Sequence of chain 1.D:
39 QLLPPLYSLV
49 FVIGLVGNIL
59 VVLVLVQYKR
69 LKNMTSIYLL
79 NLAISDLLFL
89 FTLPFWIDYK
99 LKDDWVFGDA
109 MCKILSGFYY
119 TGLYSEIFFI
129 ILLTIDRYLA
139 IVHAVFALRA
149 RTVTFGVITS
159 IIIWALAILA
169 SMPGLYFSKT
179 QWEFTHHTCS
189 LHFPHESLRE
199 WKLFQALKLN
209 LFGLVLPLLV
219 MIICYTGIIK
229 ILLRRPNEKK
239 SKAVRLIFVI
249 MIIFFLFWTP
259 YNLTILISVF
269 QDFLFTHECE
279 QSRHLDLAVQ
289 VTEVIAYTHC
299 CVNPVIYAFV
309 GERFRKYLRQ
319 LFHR

Binding-site contacts:
Ligand atom C6 contacts residue ILE82 of chain 1.D at 4.2 Å (hydrophobic).
Ligand atom C1 contacts residue ILE159 of chain 1.D at 4.3 Å (hydrophobic).
Ligand atom C19 contacts residue SER158 of chain 1.D at 4.1 Å.
Ligand atom O1 contacts residue VAL155 of chain 1.D at 3.4 Å.
Ligand atom C21 contacts residue ILE166 of chain 1.D at 4.1 Å (hydrophobic).
Ligand atom C3 contacts residue VAL155 of chain 1.D at 4.4 Å (hydrophobic).
Ligand atom C23 contacts residue ILE166 of chain 1.D at 3.7 Å (hydrophobic).
Ligand atom C11 contacts residue ILE159 of chain 1.D at 4.4 Å (hydrophobic).
Ligand atom C26 contacts residue ILE166 of chain 1.D at 3.5 Å (hydrophobic).
Ligand atom C19 contacts residue TRP162 of chain 1.D at 4.4 Å (hydrophobic).
Ligand atom C5 contacts residue ASN79 of chain 1.D at 4.4 Å.
Ligand atom C7 contacts residue ILE82 of chain 1.D at 4.1 Å (hydrophobic).
Ligand atom C18 contacts residue TRP162 of chain 1.D at 3.3 Å (hydrophobic).
Ligand atom C19 contacts residue ILE159 of chain 1.D at 4.3 Å (hydrophobic).
Ligand atom C2 contacts residue VAL155 of chain 1.D at 3.5 Å (hydrophobic).
Ligand atom C27 contacts residue PHE116 of chain 1.D at 3.5 Å (hydrophobic).
Ligand atom C19 contacts residue ASN79 of chain 1.D at 3.4 Å.

The small molecule below binds the protein below.
Small molecule (SMILES): CC(C)CCC[C@@H](C)[C@H]1CC[C@H]2[C@@H]3CC=C4C[C@@H](O)CC[C@]4(C)[C@H]3CC[C@]12C